The protein below binds the small molecule below.
Small molecule (SMILES): O=c1[nH]c(=O)n([C@@H]2O[C@H](COP(=O)(O)OP(=O)(O)O[C@H]3O[C@H](CO)[C@H](O)[C@H](O)[C@H]3O)[C@@H](O)[C@H]2O)cc1-c1ccccc1

Sequence of chain 2.A:
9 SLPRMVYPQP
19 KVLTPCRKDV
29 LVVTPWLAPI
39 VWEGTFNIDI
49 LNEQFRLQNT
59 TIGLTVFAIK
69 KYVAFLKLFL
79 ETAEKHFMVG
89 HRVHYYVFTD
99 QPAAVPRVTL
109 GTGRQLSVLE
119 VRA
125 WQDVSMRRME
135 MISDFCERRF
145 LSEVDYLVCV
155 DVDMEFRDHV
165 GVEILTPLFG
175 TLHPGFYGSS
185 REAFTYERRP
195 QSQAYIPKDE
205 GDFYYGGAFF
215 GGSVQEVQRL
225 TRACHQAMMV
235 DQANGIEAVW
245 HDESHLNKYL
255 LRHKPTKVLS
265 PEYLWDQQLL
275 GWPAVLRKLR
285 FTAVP

Binding-site contacts:
Ligand atom C6 contacts residue TRP244 of chain 2.A at 3.4 Å (hydrophobic).
Ligand atom O3 contacts residue ASP155 of chain 2.A at 2.7 Å (salt-bridge).
Ligand atom O3 contacts residue ALA212 of chain 2.A at 3.4 Å (h-bond).
Ligand atom O3' contacts residue ASP157 of chain 2.A at 3.0 Å (salt-bridge).
Ligand atom OAB contacts residue PHE65 of chain 2.A at 3.3 Å (h-bond).
Ligand atom O2 contacts residue ALA212 of chain 2.A at 3.1 Å.
Ligand atom CAP contacts residue TYR70 of chain 2.A at 3.3 Å (hydrophobic).
Ligand atom C2' contacts residue PHE65 of chain 2.A at 3.4 Å (hydrophobic).
Ligand atom CAO contacts residue TRP125 of chain 2.A at 3.5 Å (hydrophobic).
Ligand atom O4' contacts residue TRP125 of chain 2.A at 3.2 Å.
Ligand atom C4 contacts residue ARG132 of chain 2.A at 3.4 Å.
Ligand atom OAC contacts residue TYR70 of chain 2.A at 2.5 Å (h-bond).
Ligand atom O6 contacts residue ASP246 of chain 2.A at 2.8 Å (salt-bridge).
Ligand atom O3' contacts residue VAL156 of chain 2.A at 3.2 Å (h-bond).
Ligand atom O4 contacts residue ASP246 of chain 2.A at 2.9 Å (salt-bridge).
Ligand atom OAB contacts residue ILE67 of chain 2.A at 2.9 Å (h-bond).
Ligand atom O3 contacts residue ARG132 of chain 2.A at 2.7 Å (salt-bridge).
Ligand atom CBC contacts residue TYR70 of chain 2.A at 3.3 Å (hydrophobic).
Ligand atom C3 contacts residue ASP155 of chain 2.A at 3.4 Å.
Ligand atom O6 contacts residue TRP244 of chain 2.A at 3.3 Å (h-bond).
Ligand atom NAU contacts residue ILE67 of chain 2.A at 2.8 Å (h-bond).
Ligand atom CAR contacts residue TRP125 of chain 2.A at 3.5 Å (hydrophobic).
Ligand atom C2 contacts residue ASP155 of chain 2.A at 3.4 Å.
Ligand atom C5' contacts residue TRP125 of chain 2.A at 3.5 Å (hydrophobic).
Ligand atom O2' contacts residue PHE65 of chain 2.A at 2.6 Å (h-bond).
Ligand atom O2' contacts residue VAL156 of chain 2.A at 3.4 Å (h-bond).
Ligand atom NAU contacts residue TYR70 of chain 2.A at 3.2 Å.
Ligand atom OAL contacts residue MN1 of chain 2.B at 2.4 Å.
Ligand atom OAK contacts residue ASP155 of chain 2.A at 3.5 Å (salt-bridge).
Ligand atom O3 contacts residue GLY211 of chain 2.A at 3.1 Å (h-bond).
Ligand atom O3' contacts residue ASP155 of chain 2.A at 3.4 Å.
Ligand atom O6 contacts residue HIS245 of chain 2.A at 3.1 Å.
Ligand atom C3 contacts residue ARG132 of chain 2.A at 3.3 Å.
Ligand atom O6 contacts residue TRP125 of chain 2.A at 2.7 Å (h-bond).
Ligand atom C4 contacts residue ASP246 of chain 2.A at 3.2 Å.
Ligand atom O4 contacts residue GLU247 of chain 2.A at 3.4 Å.
Ligand atom OAK contacts residue MN1 of chain 2.B at 2.2 Å.
Ligand atom O2 contacts residue ASP155 of chain 2.A at 2.5 Å (salt-bridge).
Ligand atom PBP contacts residue MN1 of chain 2.B at 3.4 Å.
Ligand atom OAK contacts residue ASP157 of chain 2.A at 3.0 Å (salt-bridge).